Sequence of chain 1.A:
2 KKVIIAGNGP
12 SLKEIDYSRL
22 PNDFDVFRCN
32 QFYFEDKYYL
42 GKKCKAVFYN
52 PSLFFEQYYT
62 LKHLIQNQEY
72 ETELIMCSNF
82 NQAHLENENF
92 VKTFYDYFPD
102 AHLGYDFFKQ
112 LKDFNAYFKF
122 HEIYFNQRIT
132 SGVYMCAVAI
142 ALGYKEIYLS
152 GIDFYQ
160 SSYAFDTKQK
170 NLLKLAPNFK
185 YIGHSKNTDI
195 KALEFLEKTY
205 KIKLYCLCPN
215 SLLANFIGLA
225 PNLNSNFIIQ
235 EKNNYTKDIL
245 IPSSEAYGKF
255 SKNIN

The protein below binds the small molecule below.
Small molecule (SMILES): Nc1cc[n+]([C@@H]2O[C@H](COP(=O)(O)O)[C@@H](O)[C@H]2O)c(=O)[nH]1

Binding-site contacts:
Ligand atom O3' contacts residue TYR156 of chain 1.A at 3.6 Å.
Ligand atom C2' contacts residue TYR156 of chain 1.A at 3.7 Å (hydrophobic).
Ligand atom O2 contacts residue ILE153 of chain 1.A at 3.3 Å.
Ligand atom C2' contacts residue THR131 of chain 1.A at 3.5 Å.
Ligand atom C5 contacts residue SER161 of chain 1.A at 3.2 Å.
Ligand atom P contacts residue TYR156 of chain 1.A at 3.5 Å.
Ligand atom C5 contacts residue TYR156 of chain 1.A at 3.5 Å (hydrophobic).
Ligand atom N1 contacts residue GLY152 of chain 1.A at 3.7 Å.
Ligand atom O2 contacts residue PHE155 of chain 1.A at 3.3 Å (h-bond).
Ligand atom O3' contacts residue SER132 of chain 1.A at 3.1 Å (h-bond).
Ligand atom C4 contacts residue SER161 of chain 1.A at 3.2 Å.
Ligand atom OP1 contacts residue TYR156 of chain 1.A at 2.9 Å (h-bond).
Ligand atom O2 contacts residue ASP154 of chain 1.A at 2.8 Å (salt-bridge).
Ligand atom N4 contacts residue TYR156 of chain 1.A at 3.5 Å.
Ligand atom C2 contacts residue ASP154 of chain 1.A at 3.4 Å.
Ligand atom N3 contacts residue PHE155 of chain 1.A at 3.4 Å (h-bond).
Ligand atom C3' contacts residue TYR156 of chain 1.A at 3.2 Å (hydrophobic).
Ligand atom N3 contacts residue TYR156 of chain 1.A at 3.3 Å (h-bond).
Ligand atom O3' contacts residue THR131 of chain 1.A at 3.3 Å.
Ligand atom C6 contacts residue GLY10 of chain 1.A at 3.6 Å.
Ligand atom O2 contacts residue GLY152 of chain 1.A at 3.7 Å.
Ligand atom P contacts residue ASN31 of chain 1.A at 3.7 Å.
Ligand atom O4' contacts residue ASN9 of chain 1.A at 2.9 Å (h-bond).
Ligand atom O2' contacts residue GLY133 of chain 1.A at 3.2 Å (h-bond).
Ligand atom N3 contacts residue ASP154 of chain 1.A at 3.5 Å (salt-bridge).
Ligand atom C2 contacts residue GLY152 of chain 1.A at 3.7 Å.
Ligand atom C4 contacts residue TYR156 of chain 1.A at 3.7 Å (hydrophobic).
Ligand atom OP3 contacts residue ASN31 of chain 1.A at 3.4 Å (h-bond).
Ligand atom N4 contacts residue SER161 of chain 1.A at 2.5 Å (h-bond).
Ligand atom OP3 contacts residue TYR156 of chain 1.A at 3.4 Å (h-bond).
Ligand atom O5' contacts residue TYR162 of chain 1.A at 3.7 Å.
Ligand atom C1' contacts residue GLY152 of chain 1.A at 3.7 Å.
Ligand atom C5' contacts residue CYS30 of chain 1.A at 3.4 Å (hydrophobic).
Ligand atom OP2 contacts residue ASN31 of chain 1.A at 2.8 Å (h-bond).
Ligand atom O4' contacts residue GLY8 of chain 1.A at 3.0 Å.
Ligand atom O2' contacts residue THR131 of chain 1.A at 2.6 Å (h-bond).
Ligand atom OP1 contacts residue TYR162 of chain 1.A at 2.6 Å (h-bond).
Ligand atom C2 contacts residue PHE155 of chain 1.A at 3.7 Å (hydrophobic).
Ligand atom C5 contacts residue GLY10 of chain 1.A at 3.7 Å.
Ligand atom O3' contacts residue GLY133 of chain 1.A at 3.7 Å.